Sequence of chain 2.D:
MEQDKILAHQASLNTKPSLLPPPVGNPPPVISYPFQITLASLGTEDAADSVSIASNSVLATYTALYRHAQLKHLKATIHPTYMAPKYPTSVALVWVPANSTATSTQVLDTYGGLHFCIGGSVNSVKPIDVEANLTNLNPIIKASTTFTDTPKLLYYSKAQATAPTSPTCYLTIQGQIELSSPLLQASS

Sequence of chain 2.C:
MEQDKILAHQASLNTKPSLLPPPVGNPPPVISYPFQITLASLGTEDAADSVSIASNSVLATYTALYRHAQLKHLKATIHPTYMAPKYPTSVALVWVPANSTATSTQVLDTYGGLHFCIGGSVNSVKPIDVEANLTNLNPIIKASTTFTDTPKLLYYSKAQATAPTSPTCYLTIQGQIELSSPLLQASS

Binding-site contacts:
Ligand atom O4 contacts residue VAL107 of chain 2.C at 1.8 Å.
Ligand atom C6 contacts residue TYR111 of chain 2.C at 3.1 Å (hydrophobic).
Ligand atom O4' contacts residue VAL94 of chain 2.C at 2.7 Å.
Ligand atom C2 contacts residue GLY113 of chain 2.C at 2.8 Å.
Ligand atom O5' contacts residue ASN133 of chain 2.C at 2.9 Å (h-bond).
Ligand atom O2 contacts residue LEU93 of chain 2.C at 1.9 Å (h-bond).
Ligand atom C6 contacts residue VAL94 of chain 2.C at 1.8 Å (hydrophobic).
Ligand atom N3 contacts residue GLY113 of chain 2.C at 2.1 Å.
Ligand atom C4 contacts residue GLY113 of chain 2.C at 1.2 Å.
Ligand atom N1 contacts residue GLY112 of chain 2.C at 2.9 Å (h-bond).
Ligand atom C1' contacts residue TRP95 of chain 2.C at 2.4 Å (hydrophobic).
Ligand atom C6 contacts residue GLY113 of chain 2.C at 1.8 Å.
Ligand atom O4 contacts residue GLU131 of chain 2.C at 2.6 Å (salt-bridge).
Ligand atom C5 contacts residue GLY112 of chain 2.C at 2.6 Å.
Ligand atom C5 contacts residue GLY113 of chain 2.C at 1.2 Å.
Ligand atom C4 contacts residue LEU93 of chain 2.C at 2.9 Å (hydrophobic).
Ligand atom O2' contacts residue TRP95 of chain 2.C at 2.5 Å.
Ligand atom C5 contacts residue VAL94 of chain 2.C at 2.5 Å (hydrophobic).
Ligand atom OP2 contacts residue ASN133 of chain 2.C at 2.5 Å.
Ligand atom O2 contacts residue VAL94 of chain 2.C at 1.5 Å.
Ligand atom OP1 contacts residue ASN136 of chain 2.C at 2.4 Å (h-bond).
Ligand atom C2 contacts residue VAL94 of chain 2.C at 1.7 Å (hydrophobic).
Ligand atom O4 contacts residue GLY113 of chain 2.C at 2.0 Å.
Ligand atom N1 contacts residue VAL94 of chain 2.C at 1.9 Å.
Ligand atom N3 contacts residue LEU114 of chain 2.C at 2.9 Å (h-bond).
Ligand atom C5 contacts residue THR110 of chain 2.C at 2.9 Å.
Ligand atom O4 contacts residue LEU114 of chain 2.C at 2.8 Å (h-bond).
Ligand atom C2 contacts residue LEU93 of chain 2.C at 2.0 Å (hydrophobic).
Ligand atom N3 contacts residue LEU93 of chain 2.C at 1.6 Å (h-bond).
Ligand atom C4 contacts residue VAL107 of chain 2.C at 2.6 Å (hydrophobic).
Ligand atom C4' contacts residue TRP95 of chain 2.C at 3.0 Å (hydrophobic).
Ligand atom O3' contacts residue GLU131 of chain 2.C at 2.8 Å (salt-bridge).
Ligand atom N1 contacts residue GLY113 of chain 2.C at 2.8 Å.
Ligand atom C1' contacts residue VAL94 of chain 2.C at 2.6 Å (hydrophobic).
Ligand atom C4 contacts residue VAL94 of chain 2.C at 2.8 Å (hydrophobic).
Ligand atom N3 contacts residue VAL94 of chain 2.C at 2.3 Å.
Ligand atom O4' contacts residue TRP95 of chain 2.C at 2.8 Å (h-bond).
Ligand atom C4 contacts residue LEU114 of chain 2.C at 2.8 Å (hydrophobic).
Ligand atom C6 contacts residue GLY112 of chain 2.C at 2.2 Å.
Ligand atom N3 contacts residue VAL107 of chain 2.C at 2.9 Å.

A small-molecule ligand and the protein it binds are described below.
Small molecule (SMILES): O=c1ccn([C@@H]2O[C@H](CO[P](=O)(O)O[C@H]3[C@@H](O)[C@H](n4ccc(=O)[nH]c4=O)O[C@@H]3COP(=O)(O)O)[C@@H](O)[C@H]2O)c(=O)[nH]1